Sequence of chain 2.A:
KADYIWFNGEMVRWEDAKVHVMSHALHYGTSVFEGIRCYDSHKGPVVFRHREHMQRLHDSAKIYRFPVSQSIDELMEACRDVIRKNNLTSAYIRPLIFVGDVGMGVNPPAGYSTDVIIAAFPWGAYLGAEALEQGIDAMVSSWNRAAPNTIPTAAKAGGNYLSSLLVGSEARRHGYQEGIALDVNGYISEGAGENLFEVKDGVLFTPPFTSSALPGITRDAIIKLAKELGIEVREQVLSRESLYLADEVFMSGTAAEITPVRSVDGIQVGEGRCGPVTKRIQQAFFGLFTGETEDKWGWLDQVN

The small molecule below binds the protein below.
Small molecule (SMILES): CC(C)CCC(=O)O

Sequence of chain 1.B:
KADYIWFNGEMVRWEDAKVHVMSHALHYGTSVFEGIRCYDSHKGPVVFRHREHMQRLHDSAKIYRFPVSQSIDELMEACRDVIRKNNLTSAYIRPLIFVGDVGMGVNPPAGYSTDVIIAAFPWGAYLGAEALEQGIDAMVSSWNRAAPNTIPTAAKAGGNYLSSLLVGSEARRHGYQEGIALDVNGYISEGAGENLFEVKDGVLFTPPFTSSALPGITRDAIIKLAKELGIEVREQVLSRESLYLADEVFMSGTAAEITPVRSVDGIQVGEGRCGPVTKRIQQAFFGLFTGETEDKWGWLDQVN

Binding-site contacts:
Ligand atom CB contacts residue TYR165 of chain 2.A at 4.0 Å (hydrophobic).
Ligand atom C contacts residue TYR96 of chain 2.A at 3.8 Å (hydrophobic).
Ligand atom C contacts residue GLY39 of chain 2.A at 4.3 Å.
Ligand atom CD2 contacts residue GLY197 of chain 2.A at 3.5 Å.
Ligand atom CB contacts residue PHE37 of chain 2.A at 4.2 Å (hydrophobic).
Ligand atom CD2 contacts residue VAL110 of chain 1.B at 4.4 Å (hydrophobic).
Ligand atom OXT contacts residue PLP1 of chain 2.D at 3.5 Å (h-bond).
Ligand atom O contacts residue THR258 of chain 2.A at 3.5 Å.
Ligand atom CB contacts residue TYR96 of chain 2.A at 3.9 Å (hydrophobic).
Ligand atom CD1 contacts residue VAL110 of chain 1.B at 4.0 Å (hydrophobic).
Ligand atom OXT contacts residue GLY257 of chain 2.A at 3.9 Å.
Ligand atom CA contacts residue TYR96 of chain 2.A at 4.2 Å (hydrophobic).
Ligand atom CD2 contacts residue TYR165 of chain 2.A at 3.5 Å (hydrophobic).
Ligand atom CB contacts residue LYS160 of chain 2.A at 4.4 Å.
Ligand atom CA contacts residue LYS160 of chain 2.A at 3.6 Å.
Ligand atom C contacts residue THR258 of chain 2.A at 3.8 Å.
Ligand atom CA contacts residue TYR165 of chain 2.A at 4.3 Å (hydrophobic).
Ligand atom OXT contacts residue THR258 of chain 2.A at 3.0 Å (h-bond).
Ligand atom C contacts residue ALA259 of chain 2.A at 3.6 Å (hydrophobic).
Ligand atom CD1 contacts residue TYR32 of chain 1.B at 4.0 Å (hydrophobic).
Ligand atom O contacts residue GLY39 of chain 2.A at 3.4 Å.
Ligand atom CD1 contacts residue TYR130 of chain 2.A at 4.3 Å (hydrophobic).
Ligand atom C contacts residue PLP1 of chain 2.D at 4.0 Å.
Ligand atom CA contacts residue PLP1 of chain 2.D at 3.4 Å.
Ligand atom O contacts residue TYR96 of chain 2.A at 2.8 Å (h-bond).
Ligand atom OXT contacts residue ALA259 of chain 2.A at 2.9 Å (h-bond).
Ligand atom O contacts residue ALA259 of chain 2.A at 3.6 Å.
Ligand atom CG contacts residue ALA259 of chain 2.A at 4.4 Å (hydrophobic).
Ligand atom CG contacts residue TYR165 of chain 2.A at 4.4 Å (hydrophobic).
Ligand atom CD1 contacts residue ARG98 of chain 2.A at 4.5 Å.